A protein and the small-molecule ligand that binds it are described below.
Small molecule (SMILES): O=C(O)c1cccnc1Nc1cccc(C(F)(F)F)c1

Binding-site contacts:
Ligand atom C12 contacts residue PRO467 of chain 1.B at 3.4 Å (hydrophobic).
Ligand atom F2 contacts residue GLU681 of chain 1.B at 3.0 Å.
Ligand atom N2 contacts residue PRO467 of chain 1.B at 3.8 Å.
Ligand atom C3 contacts residue VAL470 of chain 1.B at 3.5 Å (hydrophobic).
Ligand atom C13 contacts residue GLU681 of chain 1.B at 3.2 Å.
Ligand atom C5 contacts residue PRO467 of chain 1.B at 3.7 Å (hydrophobic).
Ligand atom O8 contacts residue LYS851 of chain 1.B at 3.5 Å.
Ligand atom F1 contacts residue PRO860 of chain 1.B at 3.3 Å.
Ligand atom C10 contacts residue PRO467 of chain 1.B at 3.7 Å (hydrophobic).
Ligand atom O8 contacts residue ILE531 of chain 1.B at 3.6 Å.
Ligand atom N2 contacts residue LEU859 of chain 1.B at 3.4 Å.
Ligand atom C3 contacts residue PRO467 of chain 1.B at 3.8 Å (hydrophobic).
Ligand atom C3 contacts residue SER856 of chain 1.B at 3.2 Å.
Ligand atom C14 contacts residue GLU681 of chain 1.B at 3.1 Å.
Ligand atom C2 contacts residue LEU859 of chain 1.B at 3.7 Å (hydrophobic).
Ligand atom C4 contacts residue VAL470 of chain 1.B at 3.6 Å (hydrophobic).
Ligand atom C12 contacts residue ILE528 of chain 1.B at 3.7 Å (hydrophobic).
Ligand atom C1 contacts residue LEU859 of chain 1.B at 3.2 Å (hydrophobic).
Ligand atom N1 contacts residue SER856 of chain 1.B at 3.6 Å.
Ligand atom C4 contacts residue PRO467 of chain 1.B at 3.7 Å (hydrophobic).
Ligand atom N1 contacts residue LEU859 of chain 1.B at 3.4 Å.
Ligand atom C4 contacts residue SER856 of chain 1.B at 3.1 Å.
Ligand atom C5 contacts residue SER856 of chain 1.B at 3.0 Å.
Ligand atom N1 contacts residue PRO467 of chain 1.B at 3.9 Å.
Ligand atom F2 contacts residue LEU680 of chain 1.B at 3.4 Å.
Ligand atom C1 contacts residue PRO467 of chain 1.B at 3.7 Å (hydrophobic).
Ligand atom C13 contacts residue ILE528 of chain 1.B at 3.4 Å (hydrophobic).
Ligand atom C2 contacts residue PRO467 of chain 1.B at 4.0 Å (hydrophobic).
Ligand atom F2 contacts residue PHE524 of chain 1.B at 4.0 Å.
Ligand atom C14 contacts residue PHE524 of chain 1.B at 3.6 Å (hydrophobic).
Ligand atom C11 contacts residue PRO467 of chain 1.B at 3.4 Å (hydrophobic).
Ligand atom C5 contacts residue LEU859 of chain 1.B at 4.0 Å (hydrophobic).
Ligand atom O7 contacts residue LYS851 of chain 1.B at 3.3 Å (salt-bridge).
Ligand atom F3 contacts residue LEU863 of chain 1.B at 3.1 Å.
Ligand atom F3 contacts residue PRO860 of chain 1.B at 4.0 Å.
Ligand atom F3 contacts residue LEU680 of chain 1.B at 3.9 Å.
Ligand atom C13 contacts residue PRO467 of chain 1.B at 3.7 Å (hydrophobic).
Ligand atom C6 contacts residue LYS851 of chain 1.B at 3.8 Å.
Ligand atom F2 contacts residue LEU677 of chain 1.B at 3.2 Å.
Ligand atom F1 contacts residue LEU677 of chain 1.B at 3.6 Å.

Sequence of chain 1.B:
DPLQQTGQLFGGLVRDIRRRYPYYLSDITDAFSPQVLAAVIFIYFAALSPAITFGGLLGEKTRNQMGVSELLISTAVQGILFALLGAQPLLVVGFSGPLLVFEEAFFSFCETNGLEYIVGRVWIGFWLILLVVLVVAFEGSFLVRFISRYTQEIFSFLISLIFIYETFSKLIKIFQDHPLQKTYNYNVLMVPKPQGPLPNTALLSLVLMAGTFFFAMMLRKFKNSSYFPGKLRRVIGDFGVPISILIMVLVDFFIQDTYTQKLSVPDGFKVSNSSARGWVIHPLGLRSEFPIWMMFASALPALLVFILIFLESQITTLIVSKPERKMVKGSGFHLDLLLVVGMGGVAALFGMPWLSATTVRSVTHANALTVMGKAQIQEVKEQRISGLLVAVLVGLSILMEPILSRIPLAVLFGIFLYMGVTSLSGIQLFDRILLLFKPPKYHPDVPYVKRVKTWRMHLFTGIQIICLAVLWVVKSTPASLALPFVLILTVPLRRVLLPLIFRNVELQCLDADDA